Sequence of chain 2.B:
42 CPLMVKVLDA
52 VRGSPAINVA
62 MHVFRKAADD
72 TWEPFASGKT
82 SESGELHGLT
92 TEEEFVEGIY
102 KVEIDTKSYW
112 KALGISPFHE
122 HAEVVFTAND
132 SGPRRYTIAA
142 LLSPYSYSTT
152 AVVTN

This small molecule binds to this protein.
Small molecule (SMILES): Oc1cc(O)cc(/C=C/c2ccc(O)c(O)c2)c1

Binding-site contacts:
Ligand atom C2 contacts residue SER149 of chain 1.B at 3.5 Å.
Ligand atom C6 contacts residue PIT1 of chain 2.E at 0.4 Å.
Ligand atom O2 contacts residue THR150 of chain 1.B at 3.6 Å (h-bond).
Ligand atom O1 contacts residue LYS47 of chain 2.B at 3.0 Å (salt-bridge).
Ligand atom O2 contacts residue SER149 of chain 1.B at 2.9 Å (h-bond).
Ligand atom O1 contacts residue LYS47 of chain 1.B at 3.5 Å (salt-bridge).
Ligand atom O2 contacts residue PIT1 of chain 2.E at 0.4 Å (h-bond).
Ligand atom C12 contacts residue LYS47 of chain 1.B at 3.7 Å.
Ligand atom C4 contacts residue PIT1 of chain 2.E at 0.4 Å.
Ligand atom C3 contacts residue PIT1 of chain 2.E at 0.2 Å.
Ligand atom C12 contacts residue PIT1 of chain 2.E at 0.8 Å.
Ligand atom O1 contacts residue PIT1 of chain 2.E at 1.0 Å (h-bond).
Ligand atom C12 contacts residue LYS47 of chain 2.B at 3.6 Å.
Ligand atom O3 contacts residue SER149 of chain 2.B at 2.5 Å (h-bond).
Ligand atom O3 contacts residue LEU142 of chain 1.B at 3.5 Å.
Ligand atom OAD contacts residue PIT1 of chain 2.E at 0.6 Å.
Ligand atom O3 contacts residue PIT1 of chain 2.E at 0.4 Å (h-bond).
Ligand atom C9 contacts residue LEU49 of chain 2.B at 3.7 Å (hydrophobic).
Ligand atom O3 contacts residue THR150 of chain 2.B at 3.5 Å (h-bond).
Ligand atom O2 contacts residue LEU142 of chain 2.B at 3.7 Å.
Ligand atom C1 contacts residue LEU142 of chain 1.B at 3.6 Å (hydrophobic).
Ligand atom C8 contacts residue LEU49 of chain 2.B at 3.5 Å (hydrophobic).
Ligand atom C3 contacts residue SER149 of chain 1.B at 3.6 Å.
Ligand atom C10 contacts residue PIT1 of chain 2.E at 0.7 Å.
Ligand atom C7 contacts residue PIT1 of chain 2.E at 0.7 Å.
Ligand atom C2 contacts residue PIT1 of chain 2.E at 0.2 Å.
Ligand atom C14 contacts residue LEU49 of chain 2.B at 3.5 Å (hydrophobic).
Ligand atom C14 contacts residue PIT1 of chain 2.E at 1.5 Å.
Ligand atom C14 contacts residue ALA140 of chain 1.B at 3.6 Å (hydrophobic).
Ligand atom C2 contacts residue SER149 of chain 2.B at 3.5 Å.
Ligand atom C8 contacts residue PIT1 of chain 2.E at 1.0 Å.
Ligand atom C1 contacts residue PIT1 of chain 2.E at 0.2 Å.
Ligand atom C8 contacts residue ALA140 of chain 1.B at 3.5 Å (hydrophobic).
Ligand atom C2 contacts residue LEU142 of chain 1.B at 3.7 Å (hydrophobic).
Ligand atom C13 contacts residue PIT1 of chain 2.E at 0.6 Å.
Ligand atom C9 contacts residue PIT1 of chain 2.E at 0.7 Å.
Ligand atom C5 contacts residue PIT1 of chain 2.E at 0.4 Å.
Ligand atom OAD contacts residue LYS47 of chain 1.B at 3.6 Å.
Ligand atom C1 contacts residue SER149 of chain 2.B at 3.4 Å.
Ligand atom C11 contacts residue PIT1 of chain 2.E at 0.8 Å.

Sequence of chain 1.B:
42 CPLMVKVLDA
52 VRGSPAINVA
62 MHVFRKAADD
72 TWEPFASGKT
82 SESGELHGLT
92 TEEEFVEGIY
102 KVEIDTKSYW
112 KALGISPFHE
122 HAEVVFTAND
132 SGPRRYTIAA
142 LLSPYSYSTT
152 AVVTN